A protein and the small-molecule ligand that binds it are described below.
Small molecule (SMILES): CC(=O)N[C@@H]1[C@@H](O)[C@H](O)[C@@H](CO)O[C@H]1O

Binding-site contacts:
Ligand atom C8 contacts residue SER80 of chain 1.A at 4.5 Å.
Ligand atom C7 contacts residue ASN81 of chain 1.A at 3.4 Å.
Ligand atom C2 contacts residue ASN81 of chain 1.A at 2.5 Å.
Ligand atom N2 contacts residue ASN81 of chain 1.A at 3.0 Å (h-bond).
Ligand atom C3 contacts residue ASN81 of chain 1.A at 3.9 Å.
Ligand atom C8 contacts residue ARG79 of chain 1.A at 3.6 Å.
Ligand atom C4 contacts residue ASN81 of chain 1.A at 4.2 Å.
Ligand atom C7 contacts residue ARG79 of chain 1.A at 4.3 Å.
Ligand atom N2 contacts residue ARG79 of chain 1.A at 4.3 Å.
Ligand atom O5 contacts residue ASN81 of chain 1.A at 2.4 Å (h-bond).
Ligand atom C5 contacts residue ASN81 of chain 1.A at 3.7 Å.
Ligand atom O7 contacts residue ASN81 of chain 1.A at 3.5 Å (h-bond).
Ligand atom C1 contacts residue ASN81 of chain 1.A at 1.5 Å.

Sequence of chain 1.A:
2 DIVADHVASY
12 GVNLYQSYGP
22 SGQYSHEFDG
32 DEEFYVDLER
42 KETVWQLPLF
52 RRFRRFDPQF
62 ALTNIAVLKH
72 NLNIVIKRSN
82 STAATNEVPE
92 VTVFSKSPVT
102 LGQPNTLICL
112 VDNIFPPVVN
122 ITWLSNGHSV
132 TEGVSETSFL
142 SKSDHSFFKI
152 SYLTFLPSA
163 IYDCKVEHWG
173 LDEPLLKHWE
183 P